Binding-site contacts:
Ligand atom O4 contacts residue HIS204 of chain 1.A at 3.9 Å.
Ligand atom C3 contacts residue ASN141 of chain 1.A at 3.8 Å.
Ligand atom C2 contacts residue TRP184 of chain 1.A at 4.0 Å (hydrophobic).
Ligand atom O5 contacts residue ASN141 of chain 1.A at 2.4 Å (h-bond).
Ligand atom C1 contacts residue TRP187 of chain 1.A at 3.9 Å (hydrophobic).
Ligand atom C7 contacts residue ILE206 of chain 1.A at 4.0 Å (hydrophobic).
Ligand atom C1 contacts residue ASN141 of chain 1.A at 1.4 Å.
Ligand atom N2 contacts residue ILE206 of chain 1.A at 4.0 Å.
Ligand atom N2 contacts residue HIS186 of chain 1.A at 3.5 Å (h-bond).
Ligand atom C1 contacts residue LYS185 of chain 1.A at 3.6 Å.
Ligand atom C6 contacts residue TRP184 of chain 1.A at 4.1 Å (hydrophobic).
Ligand atom C5 contacts residue THR143 of chain 1.A at 4.1 Å.
Ligand atom C8 contacts residue HIS186 of chain 1.A at 3.7 Å.
Ligand atom C6 contacts residue TRP187 of chain 1.A at 3.9 Å (hydrophobic).
Ligand atom C2 contacts residue ASN141 of chain 1.A at 2.5 Å.
Ligand atom O6 contacts residue HIS186 of chain 1.A at 4.0 Å.
Ligand atom O3 contacts residue HIS186 of chain 1.A at 2.6 Å (h-bond).
Ligand atom C7 contacts residue THR202 of chain 1.A at 3.3 Å.
Ligand atom O5 contacts residue LYS185 of chain 1.A at 3.9 Å.
Ligand atom C5 contacts residue ASN141 of chain 1.A at 3.7 Å.
Ligand atom C6 contacts residue THR143 of chain 1.A at 3.6 Å.
Ligand atom C8 contacts residue ILE206 of chain 1.A at 3.7 Å (hydrophobic).
Ligand atom C3 contacts residue HIS186 of chain 1.A at 3.8 Å.
Ligand atom C5 contacts residue HIS204 of chain 1.A at 3.9 Å.
Ligand atom O5 contacts residue TRP184 of chain 1.A at 3.7 Å.
Ligand atom O7 contacts residue THR202 of chain 1.A at 2.4 Å (h-bond).
Ligand atom C6 contacts residue LYS185 of chain 1.A at 3.6 Å.
Ligand atom C2 contacts residue HIS186 of chain 1.A at 3.9 Å.
Ligand atom C3 contacts residue HIS204 of chain 1.A at 4.1 Å.
Ligand atom C2 contacts residue HIS186 of chain 1.A at 3.8 Å.
Ligand atom O7 contacts residue ASN141 of chain 1.A at 3.0 Å (h-bond).
Ligand atom C8 contacts residue THR202 of chain 1.A at 3.7 Å.
Ligand atom N2 contacts residue ASN141 of chain 1.A at 2.8 Å (h-bond).
Ligand atom C7 contacts residue HIS186 of chain 1.A at 3.3 Å.
Ligand atom O5 contacts residue TRP187 of chain 1.A at 3.4 Å.
Ligand atom C7 contacts residue ASN141 of chain 1.A at 3.1 Å.
Ligand atom C5 contacts residue TRP184 of chain 1.A at 3.7 Å (hydrophobic).
Ligand atom O2 contacts residue TRP187 of chain 1.A at 3.9 Å.
Ligand atom C1 contacts residue HIS186 of chain 1.A at 3.8 Å.
Ligand atom O7 contacts residue HIS186 of chain 1.A at 3.3 Å.

Sequence of chain 1.A:
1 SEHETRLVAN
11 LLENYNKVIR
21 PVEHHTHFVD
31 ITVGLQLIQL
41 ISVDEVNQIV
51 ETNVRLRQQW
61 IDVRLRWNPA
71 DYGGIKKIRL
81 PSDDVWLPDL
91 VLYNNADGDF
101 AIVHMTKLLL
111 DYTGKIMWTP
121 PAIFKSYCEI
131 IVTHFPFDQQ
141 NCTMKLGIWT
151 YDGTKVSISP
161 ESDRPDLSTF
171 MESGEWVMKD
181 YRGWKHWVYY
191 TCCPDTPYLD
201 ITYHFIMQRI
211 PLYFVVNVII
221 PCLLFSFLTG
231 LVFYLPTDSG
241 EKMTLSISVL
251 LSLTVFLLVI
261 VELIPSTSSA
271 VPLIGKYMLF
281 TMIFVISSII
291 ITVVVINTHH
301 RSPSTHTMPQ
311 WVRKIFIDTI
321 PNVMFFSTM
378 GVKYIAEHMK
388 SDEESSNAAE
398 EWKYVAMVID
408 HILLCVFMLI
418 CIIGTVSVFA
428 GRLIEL

This protein binds this small molecule.
Small molecule (SMILES): CC(=O)N[C@H]1[C@H](O[C@H]2[C@H](O)[C@@H](NC(C)=O)CO[C@@H]2CO)O[C@H](CO)[C@@H](O[C@@H]2O[C@H](CO[C@H]3O[C@H](CO[C@H]4O[C@H](CO)[C@@H](O)[C@H](O)[C@@H]4O)[C@@H](O)[C@H](O)[C@@H]3O)[C@@H](O)[C@H](O[C@H]3O[C@H](CO)[C@@H](O)[C@H](O)[C@@H]3O)[C@@H]2O)[C@@H]1O